A small-molecule ligand and the protein it binds are described below.
Small molecule (SMILES): CC[n+]1c(-c2ccccc2)c2cc(N)ccc2c2ccc(N)cc21

Sequence of chain 2.A:
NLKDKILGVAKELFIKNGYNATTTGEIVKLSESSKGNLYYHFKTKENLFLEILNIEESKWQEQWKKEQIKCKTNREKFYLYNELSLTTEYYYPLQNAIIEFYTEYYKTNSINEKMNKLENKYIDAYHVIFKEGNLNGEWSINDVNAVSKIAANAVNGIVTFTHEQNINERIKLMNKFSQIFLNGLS

Binding-site contacts:
Ligand atom N23 contacts residue TYR107 of chain 2.C at 2.9 Å.
Ligand atom C21 contacts residue GLU120 of chain 2.C at 3.9 Å.
Ligand atom N5 contacts residue TYR103 of chain 2.C at 3.4 Å.
Ligand atom C3 contacts residue ASN97 of chain 2.A at 3.8 Å.
Ligand atom C20 contacts residue TYR103 of chain 2.C at 3.9 Å (hydrophobic).
Ligand atom C14 contacts residue PHE162 of chain 2.A at 3.9 Å (hydrophobic).
Ligand atom C6 contacts residue PHE162 of chain 2.A at 3.7 Å (hydrophobic).
Ligand atom C16 contacts residue PHE162 of chain 2.A at 3.8 Å (hydrophobic).
Ligand atom C22 contacts residue PHE162 of chain 2.A at 3.1 Å (hydrophobic).
Ligand atom C6 contacts residue TYR103 of chain 2.C at 3.9 Å (hydrophobic).
Ligand atom C1 contacts residue TYR103 of chain 2.C at 3.5 Å (hydrophobic).
Ligand atom C10 contacts residue PHE162 of chain 2.A at 4.0 Å (hydrophobic).
Ligand atom C16 contacts residue ASN157 of chain 2.C at 3.3 Å.
Ligand atom C9 contacts residue ILE100 of chain 2.C at 3.6 Å (hydrophobic).
Ligand atom C11 contacts residue PHE162 of chain 2.A at 3.8 Å (hydrophobic).
Ligand atom C2 contacts residue THR104 of chain 2.C at 4.0 Å.
Ligand atom C2 contacts residue ASN97 of chain 2.A at 2.9 Å.
Ligand atom C18 contacts residue ASN157 of chain 2.C at 3.9 Å.
Ligand atom C17 contacts residue ASN157 of chain 2.C at 2.9 Å.
Ligand atom C2 contacts residue TYR103 of chain 2.C at 3.7 Å (hydrophobic).
Ligand atom C22 contacts residue GLU120 of chain 2.C at 3.5 Å.
Ligand atom C17 contacts residue GLU120 of chain 2.C at 3.1 Å.
Ligand atom C1 contacts residue THR104 of chain 2.C at 3.9 Å.
Ligand atom C3 contacts residue TYR103 of chain 2.C at 4.0 Å (hydrophobic).
Ligand atom C4 contacts residue TYR103 of chain 2.C at 3.4 Å (hydrophobic).
Ligand atom C13 contacts residue PHE162 of chain 2.A at 3.9 Å (hydrophobic).
Ligand atom C14 contacts residue TYR103 of chain 2.C at 3.1 Å (hydrophobic).
Ligand atom C22 contacts residue GLU165 of chain 2.A at 4.0 Å.
Ligand atom C18 contacts residue GLU120 of chain 2.C at 3.5 Å.
Ligand atom C1 contacts residue ASN97 of chain 2.A at 3.4 Å.
Ligand atom N24 contacts residue GLN96 of chain 2.C at 3.0 Å (h-bond).
Ligand atom C13 contacts residue TYR103 of chain 2.C at 3.5 Å (hydrophobic).
Ligand atom N5 contacts residue PHE162 of chain 2.A at 3.8 Å.
Ligand atom C16 contacts residue GLU120 of chain 2.C at 3.4 Å.
Ligand atom C21 contacts residue TYR103 of chain 2.C at 3.6 Å (hydrophobic).
Ligand atom C12 contacts residue PHE162 of chain 2.A at 3.7 Å (hydrophobic).
Ligand atom N24 contacts residue THR161 of chain 2.C at 3.7 Å.
Ligand atom C18 contacts residue TYR123 of chain 2.C at 3.5 Å (hydrophobic).
Ligand atom C20 contacts residue PRL1 of chain 2.F at 4.0 Å.
Ligand atom C8 contacts residue GLN96 of chain 2.C at 4.0 Å.

Sequence of chain 2.C:
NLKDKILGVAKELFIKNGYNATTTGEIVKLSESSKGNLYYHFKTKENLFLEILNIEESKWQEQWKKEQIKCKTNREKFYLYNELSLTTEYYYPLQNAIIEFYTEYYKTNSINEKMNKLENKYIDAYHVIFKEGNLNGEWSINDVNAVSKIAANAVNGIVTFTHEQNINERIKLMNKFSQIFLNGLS